Binding-site contacts:
Ligand atom C26 contacts residue LYS71 of chain 1.A at 3.6 Å.
Ligand atom C25 contacts residue LEU52 of chain 1.A at 3.7 Å (hydrophobic).
Ligand atom C13 contacts residue TYR84 of chain 1.A at 3.9 Å (hydrophobic).
Ligand atom C28 contacts residue LYS57 of chain 1.A at 3.6 Å.
Ligand atom C5 contacts residue THR68 of chain 1.A at 3.7 Å.
Ligand atom N1 contacts residue GLU74 of chain 1.A at 3.1 Å (salt-bridge).
Ligand atom C1 contacts residue ASP69 of chain 1.A at 3.0 Å.
Ligand atom C25 contacts residue LYS57 of chain 1.A at 3.6 Å.
Ligand atom O1 contacts residue TRP83 of chain 1.A at 3.2 Å.
Ligand atom C13 contacts residue GLY66 of chain 1.A at 3.2 Å.
Ligand atom C24 contacts residue LYS57 of chain 1.A at 3.9 Å.
Ligand atom O2 contacts residue LEU67 of chain 1.A at 3.5 Å.
Ligand atom C4 contacts residue THR68 of chain 1.A at 3.5 Å.
Ligand atom C12 contacts residue GLY66 of chain 1.A at 3.5 Å.
Ligand atom C9 contacts residue TRP83 of chain 1.A at 3.9 Å (hydrophobic).
Ligand atom C6 contacts residue LEU67 of chain 1.A at 3.9 Å (hydrophobic).
Ligand atom C24 contacts residue GLY66 of chain 1.A at 3.9 Å.
Ligand atom C25 contacts residue GLY66 of chain 1.A at 3.7 Å.
Ligand atom C28 contacts residue LEU67 of chain 1.A at 3.3 Å (hydrophobic).
Ligand atom N4 contacts residue GLY66 of chain 1.A at 3.0 Å (h-bond).
Ligand atom C26 contacts residue ASP69 of chain 1.A at 3.0 Å.
Ligand atom C25 contacts residue VAL58 of chain 1.A at 3.6 Å (hydrophobic).
Ligand atom C2 contacts residue GLN79 of chain 1.A at 3.7 Å.
Ligand atom C14 contacts residue GLY66 of chain 1.A at 3.9 Å.
Ligand atom C12 contacts residue TYR84 of chain 1.A at 3.2 Å (hydrophobic).
Ligand atom C1 contacts residue THR68 of chain 1.A at 3.5 Å.
Ligand atom C3 contacts residue TRP70 of chain 1.A at 3.7 Å (hydrophobic).
Ligand atom C27 contacts residue THR68 of chain 1.A at 3.7 Å.
Ligand atom N1 contacts residue ASP69 of chain 1.A at 3.1 Å (salt-bridge).
Ligand atom C26 contacts residue GLU74 of chain 1.A at 3.9 Å.
Ligand atom C28 contacts residue GLY66 of chain 1.A at 3.5 Å.
Ligand atom C16 contacts residue GLY66 of chain 1.A at 3.9 Å.
Ligand atom C27 contacts residue GLY66 of chain 1.A at 3.4 Å.
Ligand atom C1 contacts residue GLU74 of chain 1.A at 3.6 Å.
Ligand atom N2 contacts residue THR68 of chain 1.A at 2.7 Å (h-bond).
Ligand atom C2 contacts residue GLU74 of chain 1.A at 3.1 Å.
Ligand atom C27 contacts residue LEU67 of chain 1.A at 3.4 Å (hydrophobic).
Ligand atom O2 contacts residue THR68 of chain 1.A at 3.0 Å (h-bond).
Ligand atom C10 contacts residue TRP83 of chain 1.A at 3.8 Å (hydrophobic).
Ligand atom C28 contacts residue VAL58 of chain 1.A at 3.5 Å (hydrophobic).

Sequence of chain 1.A:
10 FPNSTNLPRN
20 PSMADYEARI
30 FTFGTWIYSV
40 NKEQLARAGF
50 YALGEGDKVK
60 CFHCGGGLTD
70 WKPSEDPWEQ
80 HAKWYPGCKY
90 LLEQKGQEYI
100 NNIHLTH

A protein and the small-molecule ligand that binds it are described below.
Small molecule (SMILES): C=N[C@@H](CC)C(=O)N[C@H]1C=CCC[C@H]2CC[C@@H](C(=O)NC(c3ccccc3)c3ccccc3)N2C1=O